Binding-site contacts:
Ligand atom OAQ contacts residue SER246 of chain 1.C at 3.2 Å.
Ligand atom CAU contacts residue ASN25 of chain 1.C at 3.4 Å.
Ligand atom CBK contacts residue VAL24 of chain 1.C at 4.0 Å (hydrophobic).
Ligand atom OAC contacts residue PRO244 of chain 1.C at 3.3 Å.
Ligand atom OAY contacts residue MET34 of chain 1.C at 3.2 Å (h-bond).
Ligand atom OAP contacts residue LYS31 of chain 1.C at 3.0 Å (salt-bridge).
Ligand atom OAM contacts residue MET34 of chain 1.C at 3.5 Å (h-bond).
Ligand atom OAO contacts residue ASN219 of chain 1.C at 3.9 Å.
Ligand atom PBN contacts residue GLY243 of chain 1.C at 4.0 Å.
Ligand atom OAB contacts residue GLY32 of chain 1.C at 2.5 Å (h-bond).
Ligand atom OAY contacts residue GLY32 of chain 1.C at 3.9 Å.
Ligand atom OAC contacts residue GLY245 of chain 1.C at 2.9 Å (h-bond).
Ligand atom PBN contacts residue ASN25 of chain 1.C at 3.9 Å.
Ligand atom OAC contacts residue GLY243 of chain 1.C at 3.7 Å.
Ligand atom PBN contacts residue SER246 of chain 1.C at 4.0 Å.
Ligand atom OAB contacts residue THR35 of chain 1.C at 3.8 Å.
Ligand atom OAZ contacts residue GLY245 of chain 1.C at 3.8 Å.
Ligand atom OAL contacts residue ASN25 of chain 1.C at 3.2 Å (h-bond).
Ligand atom OAQ contacts residue VAL24 of chain 1.C at 4.0 Å.
Ligand atom OAZ contacts residue ASN25 of chain 1.C at 3.4 Å.
Ligand atom PBM contacts residue LYS31 of chain 1.C at 3.9 Å.
Ligand atom OAA contacts residue ASN219 of chain 1.C at 2.9 Å (h-bond).
Ligand atom PBM contacts residue GLY32 of chain 1.C at 3.6 Å.
Ligand atom OAO contacts residue ILE204 of chain 1.C at 3.7 Å.
Ligand atom OAY contacts residue GLY33 of chain 1.C at 3.8 Å.
Ligand atom OAI contacts residue THR35 of chain 1.C at 3.3 Å.
Ligand atom OAB contacts residue LYS31 of chain 1.C at 3.5 Å (salt-bridge).
Ligand atom OAL contacts residue GLY245 of chain 1.C at 3.7 Å.
Ligand atom OAG contacts residue GLN281 of chain 1.C at 3.9 Å.
Ligand atom OBB contacts residue ASN25 of chain 1.C at 3.7 Å.
Ligand atom OAL contacts residue LYS249 of chain 1.C at 3.8 Å.
Ligand atom OAB contacts residue MET34 of chain 1.C at 3.8 Å.
Ligand atom OAJ contacts residue GLU26 of chain 1.C at 3.4 Å.
Ligand atom CBE contacts residue GLY245 of chain 1.C at 3.6 Å.
Ligand atom OAA contacts residue LYS249 of chain 1.C at 3.2 Å (salt-bridge).
Ligand atom OAZ contacts residue SER246 of chain 1.C at 3.9 Å.
Ligand atom PBN contacts residue GLY245 of chain 1.C at 3.9 Å.
Ligand atom OAQ contacts residue GLY243 of chain 1.C at 3.2 Å.
Ligand atom OAG contacts residue GLY245 of chain 1.C at 3.7 Å.
Ligand atom OAQ contacts residue ASN25 of chain 1.C at 3.2 Å (h-bond).

Sequence of chain 1.C:
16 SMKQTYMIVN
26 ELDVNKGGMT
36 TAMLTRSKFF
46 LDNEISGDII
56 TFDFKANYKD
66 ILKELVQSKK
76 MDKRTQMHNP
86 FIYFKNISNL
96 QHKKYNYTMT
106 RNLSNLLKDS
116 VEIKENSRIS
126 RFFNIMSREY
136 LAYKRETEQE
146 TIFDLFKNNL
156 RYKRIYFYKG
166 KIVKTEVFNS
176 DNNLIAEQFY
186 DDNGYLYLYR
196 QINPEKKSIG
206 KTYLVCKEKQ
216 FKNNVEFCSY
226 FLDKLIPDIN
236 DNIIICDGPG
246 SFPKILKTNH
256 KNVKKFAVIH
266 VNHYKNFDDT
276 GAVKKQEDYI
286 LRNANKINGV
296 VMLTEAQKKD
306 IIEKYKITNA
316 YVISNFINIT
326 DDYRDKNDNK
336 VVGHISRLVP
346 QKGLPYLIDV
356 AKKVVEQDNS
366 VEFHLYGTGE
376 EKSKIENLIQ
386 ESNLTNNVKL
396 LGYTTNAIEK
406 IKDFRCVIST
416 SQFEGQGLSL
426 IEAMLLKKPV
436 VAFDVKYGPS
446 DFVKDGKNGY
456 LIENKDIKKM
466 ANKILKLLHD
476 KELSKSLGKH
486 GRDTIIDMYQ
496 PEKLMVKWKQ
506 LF

The small molecule below binds the protein below.
Small molecule (SMILES): O=P(O)(O)OC[C@@H](O)[C@@H](O)[C@@H](O)COP(=O)(O)OC[C@@H](O)[C@@H](O)[C@@H](O)COP(=O)(O)O